Binding-site contacts:
Ligand atom C9 contacts residue ALA95 of chain 1.A at 4.0 Å (hydrophobic).
Ligand atom C8 contacts residue SER197 of chain 1.A at 3.6 Å.
Ligand atom O17 contacts residue NAD1 of chain 1.E at 2.6 Å (h-bond).
Ligand atom CL15 contacts residue LEU102 of chain 1.A at 3.6 Å.
Ligand atom C3 contacts residue NAD1 of chain 1.E at 3.3 Å.
Ligand atom CL16 contacts residue SER197 of chain 1.A at 3.4 Å.
Ligand atom C8 contacts residue NAD1 of chain 1.E at 4.0 Å.
Ligand atom O17 contacts residue TYR157 of chain 1.A at 2.5 Å (h-bond).
Ligand atom C2 contacts residue VAL201 of chain 1.A at 4.2 Å (hydrophobic).
Ligand atom C3 contacts residue PHE204 of chain 1.A at 3.9 Å (hydrophobic).
Ligand atom CL14 contacts residue PHE204 of chain 1.A at 3.9 Å.
Ligand atom C13 contacts residue SER197 of chain 1.A at 3.9 Å.
Ligand atom C9 contacts residue SER197 of chain 1.A at 3.2 Å.
Ligand atom C6 contacts residue NAD1 of chain 1.E at 3.6 Å.
Ligand atom CL15 contacts residue ALA97 of chain 1.A at 3.1 Å.
Ligand atom CL15 contacts residue PHE96 of chain 1.A at 4.0 Å.
Ligand atom C3 contacts residue ALA198 of chain 1.A at 4.0 Å (hydrophobic).
Ligand atom CL16 contacts residue NAD1 of chain 1.E at 3.5 Å.
Ligand atom C11 contacts residue LEU102 of chain 1.A at 4.1 Å (hydrophobic).
Ligand atom C5 contacts residue NAD1 of chain 1.E at 3.6 Å.
Ligand atom CL16 contacts residue ALA95 of chain 1.A at 3.5 Å.
Ligand atom C1 contacts residue TYR147 of chain 1.A at 3.7 Å (hydrophobic).
Ligand atom C4 contacts residue NAD1 of chain 1.E at 3.6 Å.
Ligand atom C6 contacts residue TYR157 of chain 1.A at 3.4 Å (hydrophobic).
Ligand atom CL14 contacts residue NAD1 of chain 1.E at 3.7 Å.
Ligand atom C12 contacts residue SER197 of chain 1.A at 4.1 Å.
Ligand atom C1 contacts residue TYR157 of chain 1.A at 3.6 Å (hydrophobic).
Ligand atom C1 contacts residue NAD1 of chain 1.E at 3.6 Å.
Ligand atom C3 contacts residue VAL201 of chain 1.A at 3.8 Å (hydrophobic).
Ligand atom C4 contacts residue VAL201 of chain 1.A at 4.1 Å (hydrophobic).
Ligand atom C10 contacts residue SER197 of chain 1.A at 3.7 Å.
Ligand atom O7 contacts residue SER197 of chain 1.A at 4.0 Å.
Ligand atom O7 contacts residue NAD1 of chain 1.E at 3.3 Å (h-bond).
Ligand atom C12 contacts residue LEU102 of chain 1.A at 3.5 Å (hydrophobic).
Ligand atom C10 contacts residue ALA95 of chain 1.A at 3.6 Å (hydrophobic).
Ligand atom C10 contacts residue PHE96 of chain 1.A at 4.0 Å (hydrophobic).
Ligand atom CL14 contacts residue PRO192 of chain 1.A at 3.7 Å.
Ligand atom CL14 contacts residue TYR147 of chain 1.A at 3.4 Å.
Ligand atom C4 contacts residue ALA198 of chain 1.A at 3.8 Å (hydrophobic).
Ligand atom C2 contacts residue NAD1 of chain 1.E at 3.4 Å.

This protein binds this small molecule.
Small molecule (SMILES): Oc1cc(Cl)ccc1Oc1ccc(Cl)cc1Cl

Sequence of chain 1.A:
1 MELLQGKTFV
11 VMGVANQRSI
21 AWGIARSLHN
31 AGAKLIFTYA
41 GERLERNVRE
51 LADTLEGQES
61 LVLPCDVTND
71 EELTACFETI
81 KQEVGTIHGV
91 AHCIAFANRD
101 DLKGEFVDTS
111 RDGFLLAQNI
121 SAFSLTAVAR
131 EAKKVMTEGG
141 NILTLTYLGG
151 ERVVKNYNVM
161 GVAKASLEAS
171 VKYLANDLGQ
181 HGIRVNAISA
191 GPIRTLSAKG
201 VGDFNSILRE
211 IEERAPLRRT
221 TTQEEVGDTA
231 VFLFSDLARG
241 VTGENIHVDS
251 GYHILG